Sequence of chain 1.A:
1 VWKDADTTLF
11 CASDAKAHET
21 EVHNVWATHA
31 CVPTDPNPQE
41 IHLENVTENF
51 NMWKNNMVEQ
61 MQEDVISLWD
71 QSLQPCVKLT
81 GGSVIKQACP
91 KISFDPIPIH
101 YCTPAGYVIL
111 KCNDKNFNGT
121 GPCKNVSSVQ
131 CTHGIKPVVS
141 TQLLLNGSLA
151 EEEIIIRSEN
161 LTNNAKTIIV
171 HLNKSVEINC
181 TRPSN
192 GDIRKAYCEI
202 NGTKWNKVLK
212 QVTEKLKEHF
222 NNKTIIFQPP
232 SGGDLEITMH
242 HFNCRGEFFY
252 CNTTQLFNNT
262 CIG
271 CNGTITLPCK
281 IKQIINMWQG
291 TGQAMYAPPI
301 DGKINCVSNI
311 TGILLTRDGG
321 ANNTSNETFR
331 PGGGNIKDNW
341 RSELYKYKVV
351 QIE

Binding-site contacts:
Ligand atom C5 contacts residue ASN118 of chain 1.A at 3.8 Å.
Ligand atom C7 contacts residue LEU161 of chain 1.A at 4.5 Å (hydrophobic).
Ligand atom C4 contacts residue ASN118 of chain 1.A at 4.2 Å.
Ligand atom O7 contacts residue HIS220 of chain 1.A at 3.4 Å (h-bond).
Ligand atom O5 contacts residue THR120 of chain 1.A at 3.0 Å (h-bond).
Ligand atom N2 contacts residue SER158 of chain 1.A at 4.4 Å.
Ligand atom C1 contacts residue ASN118 of chain 1.A at 1.4 Å.
Ligand atom N2 contacts residue ASN118 of chain 1.A at 2.9 Å (h-bond).
Ligand atom O5 contacts residue ASN118 of chain 1.A at 2.6 Å (h-bond).
Ligand atom C6 contacts residue ASN118 of chain 1.A at 4.2 Å.
Ligand atom O7 contacts residue LEU161 of chain 1.A at 4.5 Å.
Ligand atom C8 contacts residue LEU161 of chain 1.A at 3.7 Å (hydrophobic).
Ligand atom C1 contacts residue THR120 of chain 1.A at 3.8 Å.
Ligand atom C7 contacts residue ILE156 of chain 1.A at 4.3 Å (hydrophobic).
Ligand atom C7 contacts residue ASN118 of chain 1.A at 3.1 Å.
Ligand atom C5 contacts residue THR120 of chain 1.A at 3.9 Å.
Ligand atom C2 contacts residue ASN118 of chain 1.A at 2.5 Å.
Ligand atom C2 contacts residue THR120 of chain 1.A at 4.4 Å.
Ligand atom C3 contacts residue ASN118 of chain 1.A at 3.8 Å.
Ligand atom C8 contacts residue ASN118 of chain 1.A at 4.3 Å.
Ligand atom C8 contacts residue ILE156 of chain 1.A at 3.7 Å (hydrophobic).
Ligand atom C8 contacts residue SER158 of chain 1.A at 3.7 Å.
Ligand atom C7 contacts residue HIS220 of chain 1.A at 4.5 Å.
Ligand atom C3 contacts residue THR120 of chain 1.A at 4.1 Å.
Ligand atom O7 contacts residue ASN118 of chain 1.A at 3.1 Å (h-bond).
Ligand atom O7 contacts residue ILE156 of chain 1.A at 4.3 Å.
Ligand atom O6 contacts residue PRO122 of chain 1.A at 4.2 Å.

This protein binds this small molecule.
Small molecule (SMILES): CC(=O)N[C@@H]1[C@@H](O)[C@H](O)[C@@H](CO)O[C@H]1O